A protein and the small-molecule ligand that binds it are described below.
Small molecule (SMILES): c1cnc2cc3c(cc2n1)[C@@H]1CNC[C@H]3C1

Sequence of chain 1.D:
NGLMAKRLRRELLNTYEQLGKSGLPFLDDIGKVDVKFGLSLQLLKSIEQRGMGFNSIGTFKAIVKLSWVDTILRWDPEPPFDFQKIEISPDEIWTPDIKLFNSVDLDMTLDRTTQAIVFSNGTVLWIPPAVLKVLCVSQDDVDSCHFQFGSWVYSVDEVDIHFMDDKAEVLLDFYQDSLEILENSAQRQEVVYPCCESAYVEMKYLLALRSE

Sequence of chain 1.E:
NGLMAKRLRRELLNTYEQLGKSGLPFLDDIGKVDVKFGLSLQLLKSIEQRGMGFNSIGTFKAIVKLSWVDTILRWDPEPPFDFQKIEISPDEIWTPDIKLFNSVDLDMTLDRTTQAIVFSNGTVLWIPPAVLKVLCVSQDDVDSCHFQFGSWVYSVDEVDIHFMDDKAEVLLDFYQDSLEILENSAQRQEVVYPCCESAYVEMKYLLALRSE

Binding-site contacts:
Ligand atom C08 contacts residue TRP153 of chain 1.D at 3.8 Å (hydrophobic).
Ligand atom C04 contacts residue TRP153 of chain 1.D at 4.1 Å (hydrophobic).
Ligand atom C03 contacts residue PHE102 of chain 1.D at 4.1 Å (hydrophobic).
Ligand atom C08 contacts residue CYS197 of chain 1.D at 3.5 Å (hydrophobic).
Ligand atom C07 contacts residue TRP153 of chain 1.D at 3.6 Å (hydrophobic).
Ligand atom C12 contacts residue ILE118 of chain 1.E at 3.7 Å (hydrophobic).
Ligand atom C05 contacts residue CYS196 of chain 1.D at 3.8 Å (hydrophobic).
Ligand atom C14 contacts residue TRP153 of chain 1.D at 3.7 Å (hydrophobic).
Ligand atom C06 contacts residue TYR194 of chain 1.D at 4.0 Å (hydrophobic).
Ligand atom C04 contacts residue PHE175 of chain 1.E at 4.2 Å (hydrophobic).
Ligand atom C09 contacts residue TRP153 of chain 1.D at 3.9 Å (hydrophobic).
Ligand atom C12 contacts residue LEU126 of chain 1.E at 3.9 Å (hydrophobic).
Ligand atom C07 contacts residue CYS196 of chain 1.D at 4.1 Å (hydrophobic).
Ligand atom C12 contacts residue VAL154 of chain 1.D at 3.8 Å (hydrophobic).
Ligand atom C07 contacts residue CYS197 of chain 1.D at 3.9 Å (hydrophobic).
Ligand atom N02 contacts residue TRP153 of chain 1.D at 2.8 Å (h-bond).
Ligand atom C09 contacts residue TYR201 of chain 1.D at 4.2 Å (hydrophobic).
Ligand atom N02 contacts residue TYR201 of chain 1.D at 4.1 Å.
Ligand atom C15 contacts residue ILE128 of chain 1.E at 3.8 Å (hydrophobic).
Ligand atom C03 contacts residue TRP153 of chain 1.D at 3.6 Å (hydrophobic).
Ligand atom C06 contacts residue CYS196 of chain 1.D at 4.0 Å (hydrophobic).
Ligand atom C06 contacts residue TYR201 of chain 1.D at 4.1 Å (hydrophobic).
Ligand atom C16 contacts residue TRP153 of chain 1.D at 3.5 Å (hydrophobic).
Ligand atom C06 contacts residue CYS197 of chain 1.D at 4.0 Å (hydrophobic).
Ligand atom C08 contacts residue TYR201 of chain 1.D at 3.5 Å (hydrophobic).
Ligand atom C01 contacts residue TRP153 of chain 1.D at 3.7 Å (hydrophobic).
Ligand atom N13 contacts residue VAL154 of chain 1.D at 3.9 Å.
Ligand atom N13 contacts residue ILE128 of chain 1.E at 3.6 Å.
Ligand atom N02 contacts residue SER152 of chain 1.D at 3.7 Å.
Ligand atom C05 contacts residue PHE175 of chain 1.E at 3.9 Å (hydrophobic).
Ligand atom C14 contacts residue ILE128 of chain 1.E at 3.6 Å (hydrophobic).
Ligand atom C15 contacts residue TRP153 of chain 1.D at 3.4 Å (hydrophobic).
Ligand atom C12 contacts residue ILE128 of chain 1.E at 4.1 Å (hydrophobic).
Ligand atom C11 contacts residue ILE118 of chain 1.E at 3.2 Å (hydrophobic).
Ligand atom C01 contacts residue TYR194 of chain 1.D at 3.8 Å (hydrophobic).
Ligand atom C09 contacts residue ILE128 of chain 1.E at 3.9 Å (hydrophobic).
Ligand atom C05 contacts residue TYR194 of chain 1.D at 4.0 Å (hydrophobic).
Ligand atom C01 contacts residue TYR201 of chain 1.D at 3.5 Å (hydrophobic).
Ligand atom N10 contacts residue TYR201 of chain 1.D at 3.9 Å.
Ligand atom N13 contacts residue TRP153 of chain 1.D at 4.0 Å.